Sequence of chain 2.B:
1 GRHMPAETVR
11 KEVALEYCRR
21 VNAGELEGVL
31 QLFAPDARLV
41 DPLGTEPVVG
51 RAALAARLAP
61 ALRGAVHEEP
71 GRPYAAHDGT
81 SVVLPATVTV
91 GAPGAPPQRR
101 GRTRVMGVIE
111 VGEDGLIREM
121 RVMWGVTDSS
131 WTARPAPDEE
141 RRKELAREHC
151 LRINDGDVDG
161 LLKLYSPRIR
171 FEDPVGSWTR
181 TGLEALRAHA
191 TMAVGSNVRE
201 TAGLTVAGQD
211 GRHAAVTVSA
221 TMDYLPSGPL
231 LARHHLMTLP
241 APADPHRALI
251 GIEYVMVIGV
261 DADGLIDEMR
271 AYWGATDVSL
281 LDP

This small molecule binds to this protein.
Small molecule (SMILES): CC[C@@H](C(=O)[C@@H](C)[C@@H](O)[C@H](C)CCc1ccc(C)c(O)c1C(=O)O)[C@H]1O[C@](CC)([C@H]2CC[C@](O)(CC)[C@H](C)O2)C[C@@H]1C

Sequence of chain 2.A:
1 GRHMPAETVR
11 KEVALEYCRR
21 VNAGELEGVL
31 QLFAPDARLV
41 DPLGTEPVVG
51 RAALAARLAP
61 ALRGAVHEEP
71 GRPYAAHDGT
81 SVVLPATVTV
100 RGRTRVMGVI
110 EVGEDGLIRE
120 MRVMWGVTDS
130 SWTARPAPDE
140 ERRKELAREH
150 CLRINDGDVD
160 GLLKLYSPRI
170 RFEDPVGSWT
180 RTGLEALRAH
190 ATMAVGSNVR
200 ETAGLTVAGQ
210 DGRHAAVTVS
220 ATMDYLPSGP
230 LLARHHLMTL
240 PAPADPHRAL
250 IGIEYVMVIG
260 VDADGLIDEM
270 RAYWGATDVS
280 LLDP

Binding-site contacts:
Ligand atom O1 contacts residue HIS235 of chain 2.A at 2.6 Å (h-bond).
Ligand atom C4 contacts residue TRP178 of chain 1.B at 3.8 Å (hydrophobic).
Ligand atom C23 contacts residue HIS189 of chain 1.B at 3.4 Å.
Ligand atom O1 contacts residue SER177 of chain 1.B at 3.2 Å.
Ligand atom O5 contacts residue ARG180 of chain 1.B at 3.1 Å (salt-bridge).
Ligand atom C9 contacts residue LEU236 of chain 1.B at 3.5 Å (hydrophobic).
Ligand atom C19 contacts residue HIS189 of chain 1.B at 3.8 Å.
Ligand atom O4 contacts residue LEU231 of chain 1.B at 3.6 Å.
Ligand atom C28 contacts residue ALA193 of chain 1.B at 3.9 Å (hydrophobic).
Ligand atom C26 contacts residue ASP173 of chain 1.B at 3.4 Å.
Ligand atom C17 contacts residue SER227 of chain 1.B at 3.6 Å.
Ligand atom O8 contacts residue ASP173 of chain 1.B at 2.6 Å (salt-bridge).
Ligand atom C34 contacts residue TRP178 of chain 2.B at 3.2 Å (hydrophobic).
Ligand atom O6 contacts residue HIS189 of chain 1.B at 3.4 Å (h-bond).
Ligand atom O8 contacts residue HIS189 of chain 1.B at 3.4 Å (h-bond).
Ligand atom C30 contacts residue MET192 of chain 1.B at 3.7 Å (hydrophobic).
Ligand atom C8 contacts residue ASP173 of chain 1.B at 3.8 Å.
Ligand atom C31 contacts residue MET192 of chain 1.B at 3.8 Å (hydrophobic).
Ligand atom C8 contacts residue SER177 of chain 1.B at 3.7 Å.
Ligand atom C34 contacts residue TRP178 of chain 1.B at 3.8 Å (hydrophobic).
Ligand atom C22 contacts residue ASP173 of chain 1.B at 3.7 Å.
Ligand atom C26 contacts residue TRP273 of chain 1.B at 3.7 Å (hydrophobic).
Ligand atom O2 contacts residue HIS235 of chain 2.A at 3.5 Å (h-bond).
Ligand atom C33 contacts residue HIS234 of chain 1.B at 3.7 Å.
Ligand atom C21 contacts residue ILE252 of chain 1.B at 3.8 Å (hydrophobic).
Ligand atom C6 contacts residue ARG180 of chain 1.B at 3.9 Å.
Ligand atom C26 contacts residue TYR254 of chain 1.B at 3.5 Å (hydrophobic).
Ligand atom C34 contacts residue LSD1 of chain 2.I at 3.5 Å.
Ligand atom O7 contacts residue HIS189 of chain 1.B at 2.8 Å (h-bond).
Ligand atom C28 contacts residue SER196 of chain 1.B at 3.9 Å.
Ligand atom C3 contacts residue TRP178 of chain 1.B at 3.8 Å (hydrophobic).
Ligand atom C30 contacts residue HIS189 of chain 1.B at 3.9 Å.
Ligand atom O5 contacts residue HIS189 of chain 1.B at 3.8 Å.
Ligand atom C28 contacts residue VAL198 of chain 1.B at 3.8 Å (hydrophobic).
Ligand atom C1 contacts residue HIS235 of chain 2.A at 3.5 Å.
Ligand atom C25 contacts residue ILE252 of chain 1.B at 3.8 Å (hydrophobic).
Ligand atom O3 contacts residue TRP178 of chain 1.B at 3.0 Å.
Ligand atom O2 contacts residue HIS234 of chain 1.B at 3.7 Å.
Ligand atom C24 contacts residue MET222 of chain 1.B at 3.7 Å (hydrophobic).
Ligand atom C25 contacts residue TRP273 of chain 1.B at 3.7 Å (hydrophobic).

Sequence of chain 1.B:
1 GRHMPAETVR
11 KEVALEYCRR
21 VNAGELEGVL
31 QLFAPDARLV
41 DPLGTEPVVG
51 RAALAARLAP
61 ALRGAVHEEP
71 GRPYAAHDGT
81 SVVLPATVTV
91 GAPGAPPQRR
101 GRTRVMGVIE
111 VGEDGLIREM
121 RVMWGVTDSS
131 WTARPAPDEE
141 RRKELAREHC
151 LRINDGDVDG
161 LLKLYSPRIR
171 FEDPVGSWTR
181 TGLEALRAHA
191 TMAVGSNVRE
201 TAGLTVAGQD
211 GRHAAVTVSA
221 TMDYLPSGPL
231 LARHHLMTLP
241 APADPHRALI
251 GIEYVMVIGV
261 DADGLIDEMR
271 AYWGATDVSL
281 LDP